Sequence of chain 1.A:
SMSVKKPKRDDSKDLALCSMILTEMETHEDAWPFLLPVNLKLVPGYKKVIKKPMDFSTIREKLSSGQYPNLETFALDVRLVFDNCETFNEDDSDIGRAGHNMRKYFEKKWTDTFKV

The small molecule below binds the protein below.
Small molecule (SMILES): Cc1ncccc1N[C@@H](C)c1ccc2c(c1)OCCO2

Binding-site contacts:
Ligand atom C20 contacts residue TRP32 of chain 1.A at 4.0 Å (hydrophobic).
Ligand atom C14 contacts residue EDO1 of chain 1.D at 4.1 Å.
Ligand atom C12 contacts residue EDO1 of chain 1.D at 3.9 Å.
Ligand atom C13 contacts residue EDO1 of chain 1.D at 3.8 Å.
Ligand atom C09 contacts residue EDO1 of chain 1.D at 3.6 Å.
Ligand atom C06 contacts residue PRO33 of chain 1.A at 3.4 Å (hydrophobic).
Ligand atom C06 contacts residue ILE95 of chain 1.A at 3.9 Å (hydrophobic).
Ligand atom C20 contacts residue EDO1 of chain 1.C at 4.1 Å.
Ligand atom C09 contacts residue PHE88 of chain 1.A at 4.1 Å (hydrophobic).
Ligand atom C05 contacts residue ILE95 of chain 1.A at 4.1 Å (hydrophobic).
Ligand atom C06 contacts residue PHE34 of chain 1.A at 3.8 Å (hydrophobic).
Ligand atom C05 contacts residue ASN89 of chain 1.A at 4.1 Å.
Ligand atom C04 contacts residue VAL38 of chain 1.A at 3.5 Å (hydrophobic).
Ligand atom C14 contacts residue EDO1 of chain 1.C at 3.6 Å.
Ligand atom N03 contacts residue PRO33 of chain 1.A at 3.1 Å (h-bond).
Ligand atom N03 contacts residue VAL38 of chain 1.A at 3.8 Å.
Ligand atom N07 contacts residue ASN89 of chain 1.A at 3.1 Å (h-bond).
Ligand atom O15 contacts residue EDO1 of chain 1.C at 4.1 Å.
Ligand atom C01 contacts residue PRO33 of chain 1.A at 3.4 Å (hydrophobic).
Ligand atom C02 contacts residue VAL38 of chain 1.A at 4.0 Å (hydrophobic).
Ligand atom C08 contacts residue PHE88 of chain 1.A at 3.6 Å (hydrophobic).
Ligand atom C19 contacts residue TRP32 of chain 1.A at 3.4 Å (hydrophobic).
Ligand atom O18 contacts residue EDO1 of chain 1.D at 3.9 Å.
Ligand atom C20 contacts residue ILE95 of chain 1.A at 4.0 Å (hydrophobic).
Ligand atom C01 contacts residue EDO1 of chain 1.C at 4.2 Å.
Ligand atom C08 contacts residue ASN89 of chain 1.A at 3.5 Å.
Ligand atom O18 contacts residue EDO1 of chain 1.C at 4.1 Å.
Ligand atom C10 contacts residue VAL38 of chain 1.A at 3.9 Å (hydrophobic).
Ligand atom C19 contacts residue EDO1 of chain 1.C at 3.9 Å.
Ligand atom N07 contacts residue ILE95 of chain 1.A at 4.2 Å.
Ligand atom C11 contacts residue EDO1 of chain 1.C at 4.0 Å.
Ligand atom C05 contacts residue VAL38 of chain 1.A at 3.8 Å (hydrophobic).
Ligand atom C13 contacts residue EDO1 of chain 1.C at 3.6 Å.
Ligand atom C04 contacts residue PRO33 of chain 1.A at 4.2 Å (hydrophobic).
Ligand atom C19 contacts residue ILE95 of chain 1.A at 3.8 Å (hydrophobic).
Ligand atom C12 contacts residue EDO1 of chain 1.C at 3.6 Å.
Ligand atom C10 contacts residue EDO1 of chain 1.D at 3.8 Å.
Ligand atom O15 contacts residue EDO1 of chain 1.D at 4.1 Å.
Ligand atom C08 contacts residue TYR46 of chain 1.A at 4.0 Å (hydrophobic).
Ligand atom C02 contacts residue PRO33 of chain 1.A at 3.9 Å (hydrophobic).